Sequence of chain 1.B:
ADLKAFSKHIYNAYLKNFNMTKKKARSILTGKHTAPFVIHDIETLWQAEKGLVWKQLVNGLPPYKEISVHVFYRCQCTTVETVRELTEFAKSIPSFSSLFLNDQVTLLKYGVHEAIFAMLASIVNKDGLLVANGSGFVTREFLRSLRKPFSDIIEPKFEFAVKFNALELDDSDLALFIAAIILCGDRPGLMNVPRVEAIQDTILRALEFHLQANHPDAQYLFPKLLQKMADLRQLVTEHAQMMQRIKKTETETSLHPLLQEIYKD

Binding-site contacts:
Ligand atom C13 contacts residue ASN107 of chain 1.B at 4.3 Å.
Ligand atom C1 contacts residue ASN107 of chain 1.B at 4.3 Å.
Ligand atom C6 contacts residue ASN107 of chain 1.B at 3.6 Å.
Ligand atom C5 contacts residue ASN107 of chain 1.B at 4.5 Å.
Ligand atom O6 contacts residue ASN107 of chain 1.B at 2.6 Å (h-bond).
Ligand atom C8 contacts residue ASN107 of chain 1.B at 4.0 Å.
Ligand atom C7 contacts residue ASN107 of chain 1.B at 3.9 Å.
Ligand atom O1 contacts residue ASN107 of chain 1.B at 3.9 Å.
Ligand atom O5 contacts residue ASN107 of chain 1.B at 3.4 Å.
Ligand atom C10 contacts residue ASN107 of chain 1.B at 4.1 Å.
Ligand atom O6 contacts residue VAL110 of chain 1.B at 3.7 Å.
Ligand atom C13 contacts residue LEU106 of chain 1.B at 3.3 Å (hydrophobic).
Ligand atom O6 contacts residue THR111 of chain 1.B at 3.8 Å.
Ligand atom C6 contacts residue THR111 of chain 1.B at 3.7 Å.
Ligand atom C6 contacts residue VAL110 of chain 1.B at 4.5 Å (hydrophobic).

This protein binds this small molecule.
Small molecule (SMILES): CCCCCCCO[C@@H]1O[C@H](CO)[C@@H](O)[C@H](O)[C@H]1O